Sequence of chain 1.F:
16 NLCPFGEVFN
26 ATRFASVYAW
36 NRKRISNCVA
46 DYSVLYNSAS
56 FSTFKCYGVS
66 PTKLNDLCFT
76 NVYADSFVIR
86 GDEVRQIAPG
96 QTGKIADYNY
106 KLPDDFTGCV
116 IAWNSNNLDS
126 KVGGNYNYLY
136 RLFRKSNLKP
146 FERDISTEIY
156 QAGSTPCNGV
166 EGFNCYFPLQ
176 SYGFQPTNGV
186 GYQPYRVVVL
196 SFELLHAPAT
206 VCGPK

The protein below binds the small molecule below.
Small molecule (SMILES): CC(=O)N[C@@H]1[C@@H](O)[C@H](O)[C@@H](CO)O[C@H]1O

Binding-site contacts:
Ligand atom C8 contacts residue PHE56 of chain 1.F at 3.5 Å (hydrophobic).
Ligand atom O3 contacts residue ASN25 of chain 1.F at 4.4 Å.
Ligand atom O7 contacts residue ASN25 of chain 1.F at 3.0 Å (h-bond).
Ligand atom O5 contacts residue ASN25 of chain 1.F at 2.3 Å (h-bond).
Ligand atom C2 contacts residue ASN25 of chain 1.F at 2.1 Å.
Ligand atom C7 contacts residue ASN25 of chain 1.F at 3.0 Å.
Ligand atom O7 contacts residue GLY21 of chain 1.F at 4.3 Å.
Ligand atom N2 contacts residue ASN25 of chain 1.F at 2.6 Å (h-bond).
Ligand atom C1 contacts residue ASN25 of chain 1.F at 1.4 Å.
Ligand atom C3 contacts residue ASN25 of chain 1.F at 3.5 Å.
Ligand atom O7 contacts residue PHE24 of chain 1.F at 4.0 Å.
Ligand atom C8 contacts residue PHE24 of chain 1.F at 3.9 Å (hydrophobic).
Ligand atom C7 contacts residue PHE24 of chain 1.F at 4.2 Å (hydrophobic).
Ligand atom C5 contacts residue ASN25 of chain 1.F at 3.6 Å.
Ligand atom C8 contacts residue SER53 of chain 1.F at 4.4 Å.
Ligand atom C4 contacts residue ASN25 of chain 1.F at 4.0 Å.
Ligand atom C8 contacts residue ASN25 of chain 1.F at 4.3 Å.